Binding-site contacts:
Ligand atom C3 contacts residue ASN1134 of chain 7.C at 3.8 Å.
Ligand atom N2 contacts residue ASN1134 of chain 7.C at 2.9 Å (h-bond).
Ligand atom C2 contacts residue ASN1134 of chain 7.C at 2.5 Å.
Ligand atom O6 contacts residue SER943 of chain 7.C at 4.2 Å.
Ligand atom O5 contacts residue ASN1134 of chain 7.C at 2.4 Å (h-bond).
Ligand atom C2 contacts residue GLU941 of chain 7.C at 4.3 Å.
Ligand atom C1 contacts residue ASN1134 of chain 7.C at 1.4 Å.
Ligand atom O7 contacts residue SER943 of chain 7.C at 3.5 Å.
Ligand atom C2 contacts residue SER943 of chain 7.C at 4.5 Å.
Ligand atom N2 contacts residue GLU941 of chain 7.C at 3.6 Å.
Ligand atom C5 contacts residue ASN1134 of chain 7.C at 3.7 Å.
Ligand atom C4 contacts residue ASN1134 of chain 7.C at 4.2 Å.
Ligand atom C1 contacts residue SER943 of chain 7.C at 4.5 Å.
Ligand atom C8 contacts residue HIS1132 of chain 7.C at 3.3 Å.
Ligand atom O3 contacts residue SER943 of chain 7.C at 3.9 Å.
Ligand atom C4 contacts residue SER943 of chain 7.C at 4.1 Å.
Ligand atom C7 contacts residue HIS1132 of chain 7.C at 4.1 Å.
Ligand atom O7 contacts residue GLU941 of chain 7.C at 4.2 Å.
Ligand atom N2 contacts residue HIS1132 of chain 7.C at 3.9 Å.
Ligand atom C7 contacts residue ASN1134 of chain 7.C at 4.0 Å.
Ligand atom C7 contacts residue GLU941 of chain 7.C at 3.7 Å.
Ligand atom C8 contacts residue SER1133 of chain 7.C at 4.4 Å.
Ligand atom C6 contacts residue SER943 of chain 7.C at 4.4 Å.
Ligand atom C5 contacts residue SER943 of chain 7.C at 4.4 Å.
Ligand atom C8 contacts residue GLU941 of chain 7.C at 3.8 Å.

Sequence of chain 7.C:
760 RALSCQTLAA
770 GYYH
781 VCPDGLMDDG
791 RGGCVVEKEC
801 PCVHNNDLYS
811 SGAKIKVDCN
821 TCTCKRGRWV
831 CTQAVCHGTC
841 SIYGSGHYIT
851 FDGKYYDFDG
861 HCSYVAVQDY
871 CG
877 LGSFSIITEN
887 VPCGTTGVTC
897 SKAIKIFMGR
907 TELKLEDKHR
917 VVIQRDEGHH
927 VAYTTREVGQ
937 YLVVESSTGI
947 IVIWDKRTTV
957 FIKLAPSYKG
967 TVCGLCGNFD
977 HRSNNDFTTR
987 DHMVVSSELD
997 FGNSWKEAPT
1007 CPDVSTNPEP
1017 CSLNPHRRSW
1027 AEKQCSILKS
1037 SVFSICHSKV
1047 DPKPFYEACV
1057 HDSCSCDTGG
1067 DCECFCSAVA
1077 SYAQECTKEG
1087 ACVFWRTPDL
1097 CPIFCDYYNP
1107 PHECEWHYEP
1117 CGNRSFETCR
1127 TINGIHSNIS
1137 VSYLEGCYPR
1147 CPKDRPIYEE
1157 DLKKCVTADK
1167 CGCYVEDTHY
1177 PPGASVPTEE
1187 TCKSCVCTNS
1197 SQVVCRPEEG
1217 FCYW

A protein and the small-molecule ligand that binds it are described below.
Small molecule (SMILES): CC(=O)N[C@H]1[C@H](O[C@H]2[C@H](O)[C@@H](NC(C)=O)CO[C@@H]2CO)O[C@H](CO)[C@@H](O)[C@@H]1O